Sequence of chain 1.B:
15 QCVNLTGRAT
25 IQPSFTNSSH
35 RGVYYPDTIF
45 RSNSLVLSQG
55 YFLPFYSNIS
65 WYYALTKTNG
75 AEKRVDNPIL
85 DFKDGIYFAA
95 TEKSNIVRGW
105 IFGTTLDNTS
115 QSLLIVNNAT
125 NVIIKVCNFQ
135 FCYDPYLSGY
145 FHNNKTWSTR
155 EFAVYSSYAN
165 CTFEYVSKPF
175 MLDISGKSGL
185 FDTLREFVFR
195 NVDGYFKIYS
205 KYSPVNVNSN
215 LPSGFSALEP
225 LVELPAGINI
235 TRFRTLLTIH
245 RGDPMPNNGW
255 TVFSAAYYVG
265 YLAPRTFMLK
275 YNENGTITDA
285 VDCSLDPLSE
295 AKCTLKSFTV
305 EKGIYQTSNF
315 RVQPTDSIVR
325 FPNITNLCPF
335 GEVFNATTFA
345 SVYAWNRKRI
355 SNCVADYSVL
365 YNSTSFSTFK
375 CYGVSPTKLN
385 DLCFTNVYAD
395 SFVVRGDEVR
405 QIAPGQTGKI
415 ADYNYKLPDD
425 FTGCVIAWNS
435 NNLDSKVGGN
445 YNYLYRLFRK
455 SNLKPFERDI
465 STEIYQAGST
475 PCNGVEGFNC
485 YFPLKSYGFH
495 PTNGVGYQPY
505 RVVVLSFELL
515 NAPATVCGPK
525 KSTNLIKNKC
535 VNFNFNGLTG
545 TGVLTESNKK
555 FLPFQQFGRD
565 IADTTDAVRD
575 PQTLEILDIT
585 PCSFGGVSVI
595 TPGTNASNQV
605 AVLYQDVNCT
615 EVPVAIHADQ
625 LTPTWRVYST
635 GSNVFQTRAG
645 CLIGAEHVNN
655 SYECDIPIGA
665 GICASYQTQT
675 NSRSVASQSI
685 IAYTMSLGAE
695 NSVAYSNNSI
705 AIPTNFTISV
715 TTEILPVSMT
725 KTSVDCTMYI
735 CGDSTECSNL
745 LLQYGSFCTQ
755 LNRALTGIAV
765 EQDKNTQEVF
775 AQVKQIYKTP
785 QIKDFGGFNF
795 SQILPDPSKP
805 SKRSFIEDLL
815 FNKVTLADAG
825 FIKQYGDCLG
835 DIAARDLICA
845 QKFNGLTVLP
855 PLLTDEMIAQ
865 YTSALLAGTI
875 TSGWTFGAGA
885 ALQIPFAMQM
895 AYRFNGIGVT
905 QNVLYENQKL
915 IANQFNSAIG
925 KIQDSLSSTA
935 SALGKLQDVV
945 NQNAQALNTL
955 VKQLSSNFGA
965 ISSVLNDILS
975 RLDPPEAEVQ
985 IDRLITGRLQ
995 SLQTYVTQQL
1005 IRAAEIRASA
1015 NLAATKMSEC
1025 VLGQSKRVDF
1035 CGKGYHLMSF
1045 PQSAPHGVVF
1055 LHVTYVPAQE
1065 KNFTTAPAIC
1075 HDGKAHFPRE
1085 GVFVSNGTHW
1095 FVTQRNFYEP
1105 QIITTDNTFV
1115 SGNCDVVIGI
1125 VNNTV

Binding-site contacts:
Ligand atom C1 contacts residue ASN1090 of chain 1.B at 1.4 Å.
Ligand atom C1 contacts residue GLY1091 of chain 1.B at 4.4 Å.
Ligand atom O6 contacts residue GLY1091 of chain 1.B at 4.2 Å.
Ligand atom C3 contacts residue ASN1090 of chain 1.B at 3.7 Å.
Ligand atom C8 contacts residue PHE1095 of chain 1.B at 3.7 Å (hydrophobic).
Ligand atom C7 contacts residue ASN1090 of chain 1.B at 2.9 Å.
Ligand atom C4 contacts residue ASN1090 of chain 1.B at 4.2 Å.
Ligand atom C2 contacts residue ASN1090 of chain 1.B at 2.4 Å.
Ligand atom O7 contacts residue HIS1093 of chain 1.B at 3.0 Å.
Ligand atom C8 contacts residue ASN1090 of chain 1.B at 4.1 Å.
Ligand atom C7 contacts residue HIS1093 of chain 1.B at 4.1 Å.
Ligand atom O5 contacts residue GLY1091 of chain 1.B at 4.0 Å.
Ligand atom O7 contacts residue PHE1095 of chain 1.B at 3.8 Å.
Ligand atom O5 contacts residue ASN1090 of chain 1.B at 2.3 Å (h-bond).
Ligand atom C7 contacts residue PHE1095 of chain 1.B at 4.2 Å (hydrophobic).
Ligand atom C5 contacts residue ASN1090 of chain 1.B at 3.6 Å.
Ligand atom N2 contacts residue ASN1090 of chain 1.B at 2.8 Å (h-bond).
Ligand atom O6 contacts residue ASN1090 of chain 1.B at 4.4 Å.
Ligand atom O7 contacts residue ASN1090 of chain 1.B at 2.6 Å (h-bond).

The protein below binds the small molecule below.
Small molecule (SMILES): CC(=O)N[C@@H]1[C@@H](O)[C@H](O)[C@@H](CO)O[C@H]1O